Binding-site contacts:
Ligand atom C1 contacts residue ASN40 of chain 1.A at 4.5 Å.
Ligand atom C4 contacts residue ASN35 of chain 1.A at 4.2 Å.
Ligand atom C5 contacts residue THR37 of chain 1.A at 3.9 Å.
Ligand atom C1 contacts residue THR37 of chain 1.A at 4.4 Å.
Ligand atom O7 contacts residue ASN35 of chain 1.A at 4.1 Å.
Ligand atom N2 contacts residue ASN35 of chain 1.A at 2.9 Å (h-bond).
Ligand atom C2 contacts residue ASN35 of chain 1.A at 2.4 Å.
Ligand atom O6 contacts residue ASN35 of chain 1.A at 4.5 Å.
Ligand atom O5 contacts residue ASN40 of chain 1.A at 3.8 Å.
Ligand atom C1 contacts residue ASN35 of chain 1.A at 1.4 Å.
Ligand atom O5 contacts residue THR37 of chain 1.A at 3.6 Å.
Ligand atom O6 contacts residue GLU39 of chain 1.A at 4.1 Å.
Ligand atom N2 contacts residue ARG322 of chain 1.A at 4.4 Å.
Ligand atom C8 contacts residue GLU39 of chain 1.A at 3.9 Å.
Ligand atom O5 contacts residue ASN35 of chain 1.A at 2.4 Å (h-bond).
Ligand atom O6 contacts residue THR37 of chain 1.A at 2.5 Å (h-bond).
Ligand atom C8 contacts residue ARG322 of chain 1.A at 3.9 Å.
Ligand atom C3 contacts residue ASN35 of chain 1.A at 3.8 Å.
Ligand atom C5 contacts residue ASN35 of chain 1.A at 3.7 Å.
Ligand atom C6 contacts residue GLU39 of chain 1.A at 4.2 Å.
Ligand atom O6 contacts residue ASN40 of chain 1.A at 3.6 Å (h-bond).
Ligand atom C7 contacts residue ASN35 of chain 1.A at 3.7 Å.
Ligand atom C6 contacts residue THR37 of chain 1.A at 3.5 Å.

The protein below binds the small molecule below.
Small molecule (SMILES): CC(=O)N[C@H]1[C@H](O[C@H]2[C@H](O)[C@@H](NC(C)=O)CO[C@@H]2CO)O[C@H](CO)[C@@H](O)[C@@H]1O

Sequence of chain 1.A:
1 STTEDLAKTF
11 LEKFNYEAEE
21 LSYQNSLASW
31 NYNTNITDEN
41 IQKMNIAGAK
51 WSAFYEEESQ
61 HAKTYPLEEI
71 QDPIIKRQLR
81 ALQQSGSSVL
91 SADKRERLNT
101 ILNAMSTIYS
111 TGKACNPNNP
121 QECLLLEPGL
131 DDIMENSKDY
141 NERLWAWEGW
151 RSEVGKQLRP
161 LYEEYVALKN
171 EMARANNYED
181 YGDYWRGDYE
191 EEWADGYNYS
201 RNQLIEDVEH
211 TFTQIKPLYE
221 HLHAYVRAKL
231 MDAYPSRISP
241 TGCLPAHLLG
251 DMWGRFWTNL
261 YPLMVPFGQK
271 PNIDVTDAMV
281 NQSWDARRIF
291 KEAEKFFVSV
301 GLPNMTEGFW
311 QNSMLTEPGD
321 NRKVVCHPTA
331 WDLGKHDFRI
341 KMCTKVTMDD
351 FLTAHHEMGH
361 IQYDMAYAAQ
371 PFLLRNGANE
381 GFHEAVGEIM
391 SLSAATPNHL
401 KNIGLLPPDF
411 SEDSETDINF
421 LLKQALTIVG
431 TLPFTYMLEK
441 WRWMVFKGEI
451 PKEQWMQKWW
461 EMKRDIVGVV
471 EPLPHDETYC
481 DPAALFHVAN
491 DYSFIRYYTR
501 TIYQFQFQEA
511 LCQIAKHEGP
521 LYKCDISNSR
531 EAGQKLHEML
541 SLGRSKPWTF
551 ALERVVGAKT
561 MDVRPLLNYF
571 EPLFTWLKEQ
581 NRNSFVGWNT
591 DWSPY